Sequence of chain 3.B:
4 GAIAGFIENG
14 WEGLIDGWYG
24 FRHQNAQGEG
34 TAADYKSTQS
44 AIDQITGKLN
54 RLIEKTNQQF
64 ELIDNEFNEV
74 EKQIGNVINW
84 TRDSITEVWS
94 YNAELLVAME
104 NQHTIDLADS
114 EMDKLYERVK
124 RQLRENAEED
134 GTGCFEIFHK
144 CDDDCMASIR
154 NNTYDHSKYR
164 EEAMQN

Sequence of chain 3.A:
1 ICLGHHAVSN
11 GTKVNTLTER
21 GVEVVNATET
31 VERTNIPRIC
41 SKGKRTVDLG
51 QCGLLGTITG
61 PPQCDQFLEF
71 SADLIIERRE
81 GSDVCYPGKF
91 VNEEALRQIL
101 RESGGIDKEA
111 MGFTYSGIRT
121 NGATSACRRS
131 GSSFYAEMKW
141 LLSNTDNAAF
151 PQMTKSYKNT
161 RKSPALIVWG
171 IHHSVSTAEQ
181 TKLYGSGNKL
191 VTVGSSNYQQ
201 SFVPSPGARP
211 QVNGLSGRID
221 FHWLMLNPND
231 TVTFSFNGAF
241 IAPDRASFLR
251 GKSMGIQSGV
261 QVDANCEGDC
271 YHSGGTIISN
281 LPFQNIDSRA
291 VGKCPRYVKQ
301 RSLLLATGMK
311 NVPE

The small molecule below binds the protein below.
Small molecule (SMILES): CC(=O)N[C@@H]1[C@@H](O)[C@H](O)[C@@H](CO)O[C@H]1O

Binding-site contacts:
Ligand atom C7 contacts residue LYS75 of chain 3.B at 3.7 Å.
Ligand atom C1 contacts residue ASN82 of chain 3.B at 1.4 Å.
Ligand atom O6 contacts residue ARG289 of chain 3.A at 4.0 Å.
Ligand atom O6 contacts residue ARG85 of chain 3.B at 4.1 Å.
Ligand atom C7 contacts residue GLU72 of chain 3.B at 3.7 Å.
Ligand atom N2 contacts residue ASN82 of chain 3.B at 2.7 Å (h-bond).
Ligand atom C8 contacts residue ASN79 of chain 3.B at 3.5 Å.
Ligand atom C3 contacts residue ASN82 of chain 3.B at 3.6 Å.
Ligand atom N2 contacts residue GLU72 of chain 3.B at 4.2 Å.
Ligand atom C2 contacts residue ASN82 of chain 3.B at 2.2 Å.
Ligand atom O7 contacts residue GLU72 of chain 3.B at 4.0 Å.
Ligand atom C8 contacts residue LYS75 of chain 3.B at 3.4 Å.
Ligand atom O7 contacts residue ASN82 of chain 3.B at 4.1 Å.
Ligand atom O7 contacts residue LYS75 of chain 3.B at 3.2 Å (salt-bridge).
Ligand atom C5 contacts residue ASN82 of chain 3.B at 3.6 Å.
Ligand atom O5 contacts residue ARG85 of chain 3.B at 4.2 Å.
Ligand atom C8 contacts residue GLY78 of chain 3.B at 4.2 Å.
Ligand atom C1 contacts residue ARG85 of chain 3.B at 4.4 Å.
Ligand atom C8 contacts residue ASN82 of chain 3.B at 4.2 Å.
Ligand atom C4 contacts residue ASN82 of chain 3.B at 4.0 Å.
Ligand atom O5 contacts residue ASN82 of chain 3.B at 2.4 Å (h-bond).
Ligand atom O6 contacts residue SER288 of chain 3.A at 4.2 Å.
Ligand atom C8 contacts residue GLU72 of chain 3.B at 3.4 Å.
Ligand atom C7 contacts residue ASN82 of chain 3.B at 3.5 Å.
Ligand atom C7 contacts residue ASN79 of chain 3.B at 4.3 Å.